The small molecule below binds the protein below.
Small molecule (SMILES): C[C@H](N)[C@@H](CCCCCC(=O)O)NC(=O)O[Al-](F)(F)F

Sequence of chain 1.A:
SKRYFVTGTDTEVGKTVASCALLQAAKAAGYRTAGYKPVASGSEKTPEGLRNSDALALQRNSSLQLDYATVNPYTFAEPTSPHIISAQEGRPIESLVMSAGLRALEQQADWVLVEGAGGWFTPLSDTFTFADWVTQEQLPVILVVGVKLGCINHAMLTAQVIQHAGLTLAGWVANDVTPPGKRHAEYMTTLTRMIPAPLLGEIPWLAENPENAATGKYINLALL

Binding-site contacts:
Ligand atom OI2 contacts residue ASN153 of chain 2.A at 2.9 Å (h-bond).
Ligand atom F2 contacts residue ADP1 of chain 1.D at 3.4 Å.
Ligand atom O12 contacts residue SER41 of chain 1.A at 3.2 Å (h-bond).
Ligand atom OI1 contacts residue ILE152 of chain 2.A at 3.3 Å (h-bond).
Ligand atom AL contacts residue MG1 of chain 1.B at 3.6 Å.
Ligand atom O11 contacts residue LYS37 of chain 1.A at 2.9 Å (salt-bridge).
Ligand atom OI1 contacts residue TYR187 of chain 2.A at 2.6 Å (h-bond).
Ligand atom OI2 contacts residue ILE152 of chain 2.A at 3.3 Å (h-bond).
Ligand atom O12 contacts residue LYS37 of chain 1.A at 3.2 Å (salt-bridge).
Ligand atom F1 contacts residue GLU115 of chain 1.A at 3.1 Å.
Ligand atom F1 contacts residue ASP54 of chain 1.A at 2.9 Å.
Ligand atom F3 contacts residue LYS15 of chain 1.A at 2.6 Å.
Ligand atom OI1 contacts residue GLY150 of chain 2.A at 2.9 Å (h-bond).
Ligand atom C contacts residue GLY150 of chain 2.A at 3.4 Å.
Ligand atom F2 contacts residue MG1 of chain 1.C at 2.3 Å.
Ligand atom O11 contacts residue ALA117 of chain 1.A at 3.3 Å.
Ligand atom AL contacts residue GLY118 of chain 1.A at 3.4 Å.
Ligand atom F1 contacts residue LYS15 of chain 1.A at 3.4 Å.
Ligand atom CN1 contacts residue LYS37 of chain 1.A at 3.5 Å.
Ligand atom OI2 contacts residue GLY150 of chain 2.A at 3.3 Å.
Ligand atom F3 contacts residue THR11 of chain 1.A at 2.8 Å.
Ligand atom C contacts residue ILE152 of chain 2.A at 3.6 Å (hydrophobic).
Ligand atom F3 contacts residue GLY118 of chain 1.A at 2.8 Å.
Ligand atom CS contacts residue SER41 of chain 1.A at 3.4 Å.
Ligand atom OI1 contacts residue CYS151 of chain 2.A at 3.4 Å (h-bond).
Ligand atom F2 contacts residue THR11 of chain 1.A at 3.4 Å.
Ligand atom C contacts residue TYR187 of chain 2.A at 3.5 Å (hydrophobic).
Ligand atom F1 contacts residue MG1 of chain 1.C at 3.3 Å.
Ligand atom F1 contacts residue ADP1 of chain 1.D at 3.0 Å.
Ligand atom N1 contacts residue SER41 of chain 1.A at 3.1 Å (h-bond).
Ligand atom F1 contacts residue MG1 of chain 1.B at 2.1 Å.
Ligand atom AL contacts residue ADP1 of chain 1.D at 3.6 Å.
Ligand atom AL contacts residue MG1 of chain 1.C at 3.4 Å.
Ligand atom F3 contacts residue ADP1 of chain 1.D at 3.3 Å.
Ligand atom CA contacts residue TYR187 of chain 2.A at 3.6 Å (hydrophobic).
Ligand atom O11 contacts residue GLY118 of chain 1.A at 3.4 Å (h-bond).
Ligand atom F1 contacts residue LYS37 of chain 1.A at 3.2 Å.
Ligand atom AL contacts residue LYS15 of chain 1.A at 3.6 Å.
Ligand atom N2 contacts residue SER41 of chain 1.A at 3.5 Å (h-bond).
Ligand atom O12 contacts residue ALA40 of chain 1.A at 3.4 Å.

Sequence of chain 2.A:
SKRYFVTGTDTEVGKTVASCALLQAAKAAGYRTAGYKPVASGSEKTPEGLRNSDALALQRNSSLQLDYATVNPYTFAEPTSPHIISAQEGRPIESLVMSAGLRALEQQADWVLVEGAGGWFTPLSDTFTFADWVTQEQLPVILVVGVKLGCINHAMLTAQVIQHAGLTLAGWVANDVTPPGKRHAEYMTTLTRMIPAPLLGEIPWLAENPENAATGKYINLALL